Sequence of chain 28.C:
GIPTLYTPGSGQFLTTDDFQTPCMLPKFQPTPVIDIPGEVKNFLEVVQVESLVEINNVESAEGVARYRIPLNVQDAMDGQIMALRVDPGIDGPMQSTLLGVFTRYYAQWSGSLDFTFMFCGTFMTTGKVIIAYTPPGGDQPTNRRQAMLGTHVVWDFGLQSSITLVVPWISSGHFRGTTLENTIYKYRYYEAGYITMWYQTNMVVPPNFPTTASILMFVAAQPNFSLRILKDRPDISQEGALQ

The small molecule below binds the protein below.
Small molecule (SMILES): N[C@@H](CS)C(=O)O

Sequence of chain 28.A:
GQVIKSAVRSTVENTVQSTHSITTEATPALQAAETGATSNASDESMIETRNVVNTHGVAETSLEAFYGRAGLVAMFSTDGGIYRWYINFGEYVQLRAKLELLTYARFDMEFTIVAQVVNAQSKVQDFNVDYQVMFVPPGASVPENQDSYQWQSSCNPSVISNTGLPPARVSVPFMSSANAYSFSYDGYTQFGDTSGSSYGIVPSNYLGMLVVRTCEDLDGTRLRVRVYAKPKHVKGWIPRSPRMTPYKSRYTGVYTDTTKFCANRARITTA

Binding-site contacts:
Ligand atom N contacts residue THR248 of chain 28.A at 4.1 Å.
Ligand atom CA contacts residue ASP235 of chain 28.C at 4.0 Å.
Ligand atom N contacts residue MET247 of chain 28.A at 3.8 Å.
Ligand atom C contacts residue GLY1 of chain 28.P at 1.3 Å.
Ligand atom CA contacts residue GLY1 of chain 28.P at 2.4 Å.
Ligand atom CB contacts residue GLY1 of chain 28.P at 3.7 Å.
Ligand atom CB contacts residue PRO249 of chain 28.A at 4.3 Å (hydrophobic).
Ligand atom O contacts residue GLY1 of chain 28.P at 2.2 Å (h-bond).
Ligand atom O contacts residue ASP235 of chain 28.C at 3.4 Å.
Ligand atom C contacts residue MET247 of chain 28.A at 3.7 Å (hydrophobic).
Ligand atom SG contacts residue ILE236 of chain 28.C at 4.3 Å.
Ligand atom SG contacts residue MET247 of chain 28.A at 3.4 Å.
Ligand atom C contacts residue ASP235 of chain 28.C at 4.3 Å.
Ligand atom N contacts residue PRO249 of chain 28.A at 3.5 Å.
Ligand atom SG contacts residue PRO249 of chain 28.A at 3.6 Å.
Ligand atom O contacts residue ARG233 of chain 28.C at 4.1 Å.
Ligand atom CB contacts residue ASP235 of chain 28.C at 2.8 Å.
Ligand atom CB contacts residue THR248 of chain 28.A at 4.5 Å.
Ligand atom SG contacts residue GLY1 of chain 28.P at 4.4 Å.
Ligand atom SG contacts residue ASP235 of chain 28.C at 3.7 Å.
Ligand atom O contacts residue MET247 of chain 28.A at 3.8 Å.
Ligand atom CA contacts residue MET247 of chain 28.A at 4.2 Å (hydrophobic).
Ligand atom N contacts residue GLY1 of chain 28.P at 2.9 Å (h-bond).
Ligand atom SG contacts residue THR248 of chain 28.A at 3.2 Å (h-bond).